Sequence of chain 1.A:
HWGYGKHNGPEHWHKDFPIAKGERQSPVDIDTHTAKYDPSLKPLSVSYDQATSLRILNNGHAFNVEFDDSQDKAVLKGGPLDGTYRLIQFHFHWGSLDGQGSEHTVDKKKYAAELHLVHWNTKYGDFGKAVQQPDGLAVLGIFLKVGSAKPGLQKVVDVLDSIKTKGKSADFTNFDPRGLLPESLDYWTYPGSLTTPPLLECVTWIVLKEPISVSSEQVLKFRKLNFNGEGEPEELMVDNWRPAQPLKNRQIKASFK

A small-molecule ligand and the protein it binds are described below.
Small molecule (SMILES): O[B-]1(O)OCc2ccccc21

Binding-site contacts:
Ligand atom C2 contacts residue VAL144 of chain 1.A at 4.3 Å (hydrophobic).
Ligand atom C3 contacts residue LEU199 of chain 1.A at 3.5 Å (hydrophobic).
Ligand atom O1 contacts residue HIS96 of chain 1.A at 3.5 Å (h-bond).
Ligand atom B1 contacts residue THR201 of chain 1.A at 3.5 Å.
Ligand atom O1 contacts residue ZN1 of chain 1.B at 3.4 Å.
Ligand atom C7 contacts residue HIS96 of chain 1.A at 3.8 Å.
Ligand atom C4 contacts residue PHE132 of chain 1.A at 4.2 Å (hydrophobic).
Ligand atom B1 contacts residue HIS96 of chain 1.A at 3.8 Å.
Ligand atom O1 contacts residue THR201 of chain 1.A at 3.1 Å (h-bond).
Ligand atom C1 contacts residue LEU199 of chain 1.A at 4.1 Å (hydrophobic).
Ligand atom B1 contacts residue THR200 of chain 1.A at 3.5 Å.
Ligand atom C2 contacts residue VAL123 of chain 1.A at 4.3 Å (hydrophobic).
Ligand atom O2 contacts residue THR201 of chain 1.A at 2.8 Å (h-bond).
Ligand atom O3 contacts residue ZN1 of chain 1.B at 1.9 Å.
Ligand atom C5 contacts residue GLN94 of chain 1.A at 3.4 Å.
Ligand atom C6 contacts residue GLN94 of chain 1.A at 4.2 Å.
Ligand atom B1 contacts residue ZN1 of chain 1.B at 3.1 Å.
Ligand atom O3 contacts residue GLU108 of chain 1.A at 4.1 Å.
Ligand atom O2 contacts residue LEU199 of chain 1.A at 3.6 Å.
Ligand atom C6 contacts residue THR201 of chain 1.A at 4.3 Å.
Ligand atom O3 contacts residue THR200 of chain 1.A at 2.8 Å (h-bond).
Ligand atom C7 contacts residue THR201 of chain 1.A at 3.5 Å.
Ligand atom C3 contacts residue VAL123 of chain 1.A at 3.6 Å (hydrophobic).
Ligand atom O3 contacts residue HIS96 of chain 1.A at 3.4 Å (h-bond).
Ligand atom O2 contacts residue THR200 of chain 1.A at 2.7 Å (h-bond).
Ligand atom C3 contacts residue VAL144 of chain 1.A at 4.0 Å (hydrophobic).
Ligand atom C5 contacts residue VAL123 of chain 1.A at 4.2 Å (hydrophobic).
Ligand atom O3 contacts residue HIS98 of chain 1.A at 3.3 Å (h-bond).
Ligand atom C3 contacts residue LEU142 of chain 1.A at 3.9 Å (hydrophobic).
Ligand atom C4 contacts residue VAL123 of chain 1.A at 3.4 Å (hydrophobic).
Ligand atom C1 contacts residue ZN1 of chain 1.B at 3.9 Å.
Ligand atom C4 contacts residue LEU142 of chain 1.A at 4.3 Å (hydrophobic).
Ligand atom C6 contacts residue HIS96 of chain 1.A at 3.6 Å.
Ligand atom O3 contacts residue HIS121 of chain 1.A at 3.4 Å (h-bond).
Ligand atom C2 contacts residue LEU199 of chain 1.A at 3.5 Å (hydrophobic).
Ligand atom C1 contacts residue HIS96 of chain 1.A at 3.8 Å.
Ligand atom O2 contacts residue ZN1 of chain 1.B at 4.2 Å.
Ligand atom C5 contacts residue HIS96 of chain 1.A at 4.1 Å.
Ligand atom C4 contacts residue LEU199 of chain 1.A at 4.1 Å (hydrophobic).
Ligand atom C4 contacts residue GLN94 of chain 1.A at 4.0 Å.